Binding-site contacts:
Ligand atom CG contacts residue ASN1072 of chain 1.NA at 4.2 Å.
Ligand atom CZ contacts residue ASP182 of chain 1.MB at 3.5 Å.
Ligand atom CD1 contacts residue ASN1122 of chain 1.NA at 4.3 Å.
Ligand atom CD2 contacts residue PHE1125 of chain 1.NA at 4.2 Å (hydrophobic).
Ligand atom CD1 contacts residue PHE1125 of chain 1.NA at 3.6 Å (hydrophobic).
Ligand atom CE2 contacts residue GLN1063 of chain 1.NA at 3.3 Å.
Ligand atom OH contacts residue GLN1063 of chain 1.NA at 3.7 Å.
Ligand atom CE1 contacts residue ASN1072 of chain 1.NA at 3.3 Å.
Ligand atom CE1 contacts residue THR1121 of chain 1.NA at 3.9 Å.
Ligand atom CB contacts residue THR1121 of chain 1.NA at 3.3 Å.
Ligand atom CG contacts residue THR1121 of chain 1.NA at 3.3 Å.
Ligand atom CZ contacts residue GLN1063 of chain 1.NA at 4.1 Å.
Ligand atom OH contacts residue ASP182 of chain 1.MB at 2.5 Å (salt-bridge).
Ligand atom C contacts residue HIS1126 of chain 1.NA at 4.0 Å.
Ligand atom CD2 contacts residue ALA1120 of chain 1.NA at 3.5 Å (hydrophobic).
Ligand atom CD1 contacts residue ASN1072 of chain 1.NA at 4.0 Å.
Ligand atom CE1 contacts residue ASP182 of chain 1.MB at 4.0 Å.
Ligand atom CA contacts residue HIS1126 of chain 1.NA at 4.3 Å.
Ligand atom CD2 contacts residue LEU1129 of chain 1.NA at 4.2 Å (hydrophobic).
Ligand atom CD1 contacts residue THR1121 of chain 1.NA at 3.0 Å.
Ligand atom C contacts residue VAL1202 of chain 1.NA at 4.2 Å (hydrophobic).
Ligand atom O contacts residue HIS1126 of chain 1.NA at 3.3 Å (h-bond).
Ligand atom CD2 contacts residue THR1121 of chain 1.NA at 4.0 Å.
Ligand atom CD2 contacts residue THR1121 of chain 1.NA at 4.3 Å.
Ligand atom CE2 contacts residue ASP182 of chain 1.MB at 4.3 Å.
Ligand atom CD2 contacts residue HIS1126 of chain 1.NA at 3.4 Å.
Ligand atom C contacts residue GLN1063 of chain 1.NA at 3.9 Å.
Ligand atom O contacts residue VAL1202 of chain 1.NA at 3.2 Å.
Ligand atom CG contacts residue GLN1063 of chain 1.NA at 4.3 Å.
Ligand atom CD1 contacts residue GLN1063 of chain 1.NA at 3.8 Å.
Ligand atom OH contacts residue HIS1068 of chain 1.NA at 3.8 Å.
Ligand atom CA contacts residue GLN1063 of chain 1.NA at 4.3 Å.
Ligand atom CZ contacts residue ASN1072 of chain 1.NA at 3.5 Å.
Ligand atom SD contacts residue ASN1072 of chain 1.NA at 3.7 Å.
Ligand atom O contacts residue THR1121 of chain 1.NA at 4.0 Å.
Ligand atom CG2 contacts residue GLN1063 of chain 1.NA at 3.3 Å.
Ligand atom CG contacts residue HIS1126 of chain 1.NA at 4.3 Å.
Ligand atom O contacts residue GLN1063 of chain 1.NA at 2.9 Å (h-bond).
Ligand atom CD2 contacts residue GLN1063 of chain 1.NA at 3.6 Å.
Ligand atom OH contacts residue ASN1072 of chain 1.NA at 3.1 Å (h-bond).

Sequence of chain 1.MB:
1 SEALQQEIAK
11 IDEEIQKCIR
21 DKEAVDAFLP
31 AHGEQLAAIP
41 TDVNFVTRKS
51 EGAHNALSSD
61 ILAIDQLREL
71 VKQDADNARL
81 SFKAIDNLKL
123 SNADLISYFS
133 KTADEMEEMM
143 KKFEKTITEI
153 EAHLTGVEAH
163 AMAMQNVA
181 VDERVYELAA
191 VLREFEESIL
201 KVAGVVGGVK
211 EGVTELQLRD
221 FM

A protein and the small-molecule ligand that binds it are described below.
Small molecule (SMILES): CC[C@H](C)[C@H](N)C(=O)N[C@@H](CC(C)C)C(=O)N1CCC[C@H]1C(=O)N[C@@H](CCSC)C(=O)N[C@@H](Cc1ccc(O)cc1)C(=O)N[C@@H](CCCCN)C(=O)N[C@@H](CC(C)C)C(=O)N[C@@H](CO)C(=O)N1CCC[C@H]1C=O

Sequence of chain 1.NA:
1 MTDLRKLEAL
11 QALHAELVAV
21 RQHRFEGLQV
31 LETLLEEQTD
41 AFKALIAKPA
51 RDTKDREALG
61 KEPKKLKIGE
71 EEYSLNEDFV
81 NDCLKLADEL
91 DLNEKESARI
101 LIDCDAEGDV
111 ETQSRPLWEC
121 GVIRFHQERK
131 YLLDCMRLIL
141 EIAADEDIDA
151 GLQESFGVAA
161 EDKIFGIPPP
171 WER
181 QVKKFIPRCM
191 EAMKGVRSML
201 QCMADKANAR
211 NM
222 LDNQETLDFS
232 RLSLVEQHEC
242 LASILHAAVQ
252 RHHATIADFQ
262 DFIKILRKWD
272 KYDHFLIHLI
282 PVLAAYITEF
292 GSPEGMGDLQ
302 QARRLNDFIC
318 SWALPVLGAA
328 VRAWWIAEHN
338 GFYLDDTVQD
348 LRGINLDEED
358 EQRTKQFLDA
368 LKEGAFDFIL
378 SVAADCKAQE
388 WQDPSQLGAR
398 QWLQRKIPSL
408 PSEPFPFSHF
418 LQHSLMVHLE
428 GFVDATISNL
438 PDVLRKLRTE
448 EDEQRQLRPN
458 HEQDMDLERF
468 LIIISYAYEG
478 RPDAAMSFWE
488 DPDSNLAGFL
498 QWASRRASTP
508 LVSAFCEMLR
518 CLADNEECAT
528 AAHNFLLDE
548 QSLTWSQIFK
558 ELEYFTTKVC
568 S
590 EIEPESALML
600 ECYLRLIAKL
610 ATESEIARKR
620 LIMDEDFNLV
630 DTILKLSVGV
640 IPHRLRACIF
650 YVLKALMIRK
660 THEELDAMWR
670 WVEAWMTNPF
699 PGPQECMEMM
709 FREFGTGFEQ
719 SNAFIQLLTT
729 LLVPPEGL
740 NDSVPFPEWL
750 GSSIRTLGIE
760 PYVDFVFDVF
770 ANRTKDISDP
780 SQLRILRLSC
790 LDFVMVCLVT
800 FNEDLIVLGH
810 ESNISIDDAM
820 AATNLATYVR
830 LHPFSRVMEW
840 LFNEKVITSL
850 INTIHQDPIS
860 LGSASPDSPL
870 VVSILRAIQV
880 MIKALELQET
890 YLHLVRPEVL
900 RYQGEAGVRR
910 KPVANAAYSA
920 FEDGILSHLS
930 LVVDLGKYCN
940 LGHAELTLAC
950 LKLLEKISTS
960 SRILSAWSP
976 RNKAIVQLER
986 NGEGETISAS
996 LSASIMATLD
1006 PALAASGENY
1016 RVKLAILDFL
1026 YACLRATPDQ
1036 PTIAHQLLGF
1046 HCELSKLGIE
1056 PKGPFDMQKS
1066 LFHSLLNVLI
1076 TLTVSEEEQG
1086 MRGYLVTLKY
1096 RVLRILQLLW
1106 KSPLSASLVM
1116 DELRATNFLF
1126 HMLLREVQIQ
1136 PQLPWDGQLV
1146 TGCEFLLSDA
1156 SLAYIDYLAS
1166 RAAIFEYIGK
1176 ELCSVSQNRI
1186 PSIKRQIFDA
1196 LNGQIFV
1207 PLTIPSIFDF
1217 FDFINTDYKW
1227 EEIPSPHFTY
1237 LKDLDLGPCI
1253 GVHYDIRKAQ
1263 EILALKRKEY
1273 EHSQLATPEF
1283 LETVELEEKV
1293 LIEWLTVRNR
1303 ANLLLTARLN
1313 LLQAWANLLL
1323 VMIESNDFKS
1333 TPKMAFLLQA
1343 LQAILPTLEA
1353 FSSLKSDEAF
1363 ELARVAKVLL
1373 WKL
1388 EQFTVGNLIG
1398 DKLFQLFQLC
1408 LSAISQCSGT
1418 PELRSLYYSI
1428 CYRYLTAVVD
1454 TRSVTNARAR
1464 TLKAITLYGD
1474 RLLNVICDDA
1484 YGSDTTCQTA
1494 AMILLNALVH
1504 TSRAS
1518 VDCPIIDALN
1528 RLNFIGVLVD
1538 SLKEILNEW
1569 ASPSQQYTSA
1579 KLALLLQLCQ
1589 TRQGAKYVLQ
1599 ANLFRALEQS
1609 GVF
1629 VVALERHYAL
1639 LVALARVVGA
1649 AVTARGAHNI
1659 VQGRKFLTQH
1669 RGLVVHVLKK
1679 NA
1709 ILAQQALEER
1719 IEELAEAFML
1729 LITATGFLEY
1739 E